Binding-site contacts:
Ligand atom C4 contacts residue GLU242 of chain 1.A at 3.4 Å.
Ligand atom O4 contacts residue HIS172 of chain 1.A at 2.9 Å (h-bond).
Ligand atom O4 contacts residue MET205 of chain 1.A at 4.4 Å.
Ligand atom C5 contacts residue TRP239 of chain 1.A at 3.7 Å (hydrophobic).
Ligand atom C4 contacts residue TRP239 of chain 1.A at 3.6 Å (hydrophobic).
Ligand atom O3 contacts residue UDP1 of chain 1.B at 2.7 Å (h-bond).
Ligand atom O6 contacts residue THR184 of chain 1.A at 2.7 Å (h-bond).
Ligand atom C6 contacts residue TRP239 of chain 1.A at 3.6 Å (hydrophobic).
Ligand atom C3 contacts residue UDP1 of chain 1.B at 3.7 Å.
Ligand atom C6 contacts residue PHE175 of chain 1.A at 4.0 Å (hydrophobic).
Ligand atom C1 contacts residue HIS172 of chain 1.A at 3.8 Å.
Ligand atom O5 contacts residue HIS172 of chain 1.A at 3.2 Å (h-bond).
Ligand atom C6 contacts residue THR184 of chain 1.A at 3.3 Å.
Ligand atom C4 contacts residue HIS172 of chain 1.A at 3.9 Å.
Ligand atom C5 contacts residue HIS172 of chain 1.A at 3.8 Å.
Ligand atom O1 contacts residue SER174 of chain 1.A at 3.9 Å.
Ligand atom O6 contacts residue TYR203 of chain 1.A at 4.5 Å.
Ligand atom O3 contacts residue TRP239 of chain 1.A at 4.2 Å.
Ligand atom O5 contacts residue PHE175 of chain 1.A at 4.2 Å.
Ligand atom C5 contacts residue GLU242 of chain 1.A at 4.1 Å.
Ligand atom O6 contacts residue PHE175 of chain 1.A at 3.4 Å.
Ligand atom C6 contacts residue GLU242 of chain 1.A at 3.6 Å.
Ligand atom O1 contacts residue HIS172 of chain 1.A at 3.6 Å.
Ligand atom C3 contacts residue TRP239 of chain 1.A at 3.8 Å (hydrophobic).
Ligand atom C6 contacts residue TYR203 of chain 1.A at 3.8 Å (hydrophobic).
Ligand atom C2 contacts residue UDP1 of chain 1.B at 4.3 Å.
Ligand atom C2 contacts residue HIS172 of chain 1.A at 3.9 Å.
Ligand atom O6 contacts residue TRP239 of chain 1.A at 3.5 Å (h-bond).
Ligand atom C6 contacts residue HIS172 of chain 1.A at 3.9 Å.
Ligand atom O2 contacts residue UDP1 of chain 1.B at 3.8 Å.
Ligand atom O4 contacts residue GLU242 of chain 1.A at 2.6 Å (salt-bridge).

This protein binds this small molecule.
Small molecule (SMILES): OC[C@H]1O[C@@H](O)[C@H](O)[C@@H](O)[C@H]1O

Sequence of chain 1.A:
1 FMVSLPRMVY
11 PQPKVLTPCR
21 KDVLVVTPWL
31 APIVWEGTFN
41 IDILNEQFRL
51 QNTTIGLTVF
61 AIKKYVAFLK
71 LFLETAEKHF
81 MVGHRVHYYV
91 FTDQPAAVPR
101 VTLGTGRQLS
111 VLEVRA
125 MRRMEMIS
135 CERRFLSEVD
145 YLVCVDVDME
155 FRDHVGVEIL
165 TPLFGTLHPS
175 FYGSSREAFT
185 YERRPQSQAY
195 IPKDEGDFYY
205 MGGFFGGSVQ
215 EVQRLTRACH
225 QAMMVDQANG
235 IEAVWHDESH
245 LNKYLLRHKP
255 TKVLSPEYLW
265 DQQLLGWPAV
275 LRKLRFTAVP